The small molecule below binds the protein below.
Small molecule (SMILES): CC(=O)N[C@@H]1[C@@H](O)[C@H](O)[C@@H](CO)O[C@@H]1O

Binding-site contacts:
Ligand atom O7 contacts residue V751 of chain 1.WJ at 3.0 Å.
Ligand atom C3 contacts residue V751 of chain 1.WJ at 3.1 Å.
Ligand atom O5 contacts residue V751 of chain 1.WJ at 2.4 Å (h-bond).
Ligand atom O3 contacts residue V751 of chain 1.WJ at 4.3 Å.
Ligand atom N2 contacts residue V751 of chain 1.WJ at 2.7 Å (h-bond).
Ligand atom O4 contacts residue V751 of chain 1.WJ at 4.5 Å.
Ligand atom C7 contacts residue V751 of chain 1.WJ at 3.4 Å.
Ligand atom O6 contacts residue V751 of chain 1.WJ at 3.4 Å (h-bond).
Ligand atom C2 contacts residue V751 of chain 1.WJ at 2.4 Å.
Ligand atom C4 contacts residue V751 of chain 1.WJ at 3.6 Å.
Ligand atom C6 contacts residue V751 of chain 1.WJ at 3.9 Å.
Ligand atom C5 contacts residue V751 of chain 1.WJ at 3.0 Å.
Ligand atom C8 contacts residue V751 of chain 1.WJ at 3.4 Å.
Ligand atom C1 contacts residue V751 of chain 1.WJ at 1.4 Å.